A small-molecule ligand and the protein it binds are described below.
Small molecule (SMILES): C#Cc1cccc(CN2CCC3=C(C2)C(=O)N(Cc2ccc(Cl)cc2)C2=NCCN23)c1

Binding-site contacts:
Ligand atom C20 contacts residue GLU26 of chain 2.B at 3.7 Å.
Ligand atom CL19 contacts residue ARG22 of chain 2.B at 3.8 Å.
Ligand atom C08 contacts residue TYR62 of chain 2.B at 3.9 Å (hydrophobic).
Ligand atom C20 contacts residue ARG22 of chain 2.B at 3.8 Å.
Ligand atom N23 contacts residue GLU26 of chain 2.B at 2.7 Å (salt-bridge).
Ligand atom C16 contacts residue LEU48 of chain 2.A at 3.7 Å (hydrophobic).
Ligand atom C01 contacts residue TYR62 of chain 2.B at 3.4 Å (hydrophobic).
Ligand atom C24 contacts residue GLU26 of chain 2.B at 3.5 Å.
Ligand atom C06 contacts residue TYR82 of chain 2.A at 3.6 Å (hydrophobic).
Ligand atom C08 contacts residue TRP90 of chain 2.B at 3.8 Å (hydrophobic).
Ligand atom C05 contacts residue LEU114 of chain 2.B at 3.7 Å (hydrophobic).
Ligand atom C17 contacts residue LEU23 of chain 2.B at 3.5 Å (hydrophobic).
Ligand atom O27 contacts residue LEU48 of chain 2.A at 3.6 Å.
Ligand atom C02 contacts residue VAL92 of chain 2.B at 3.2 Å (hydrophobic).
Ligand atom C30 contacts residue TYR62 of chain 2.B at 3.4 Å (hydrophobic).
Ligand atom C22 contacts residue GLU26 of chain 2.B at 3.8 Å.
Ligand atom C29 contacts residue HIS60 of chain 2.B at 3.9 Å.
Ligand atom C28 contacts residue TYR62 of chain 2.B at 3.2 Å (hydrophobic).
Ligand atom C01 contacts residue VAL92 of chain 2.B at 3.3 Å (hydrophobic).
Ligand atom C11 contacts residue TYR62 of chain 2.B at 3.2 Å (hydrophobic).
Ligand atom C18 contacts residue LEU23 of chain 2.B at 3.9 Å (hydrophobic).
Ligand atom C04 contacts residue LEU114 of chain 2.B at 3.6 Å (hydrophobic).
Ligand atom N09 contacts residue TYR62 of chain 2.B at 2.9 Å (h-bond).
Ligand atom C20 contacts residue SER52 of chain 2.A at 3.5 Å.
Ligand atom C21 contacts residue SER52 of chain 2.A at 3.3 Å.
Ligand atom CL19 contacts residue LEU23 of chain 2.B at 3.5 Å.
Ligand atom C17 contacts residue LEU48 of chain 2.A at 3.6 Å (hydrophobic).
Ligand atom C29 contacts residue TYR62 of chain 2.B at 3.4 Å (hydrophobic).
Ligand atom C25 contacts residue HIS60 of chain 2.B at 3.5 Å.
Ligand atom C18 contacts residue PHE49 of chain 2.A at 3.9 Å (hydrophobic).
Ligand atom C10 contacts residue TYR62 of chain 2.B at 3.3 Å (hydrophobic).
Ligand atom C30 contacts residue TRP90 of chain 2.B at 3.5 Å (hydrophobic).
Ligand atom C02 contacts residue TYR62 of chain 2.B at 3.7 Å (hydrophobic).
Ligand atom C14 contacts residue GLU26 of chain 2.B at 3.7 Å.
Ligand atom C03 contacts residue VAL92 of chain 2.B at 3.8 Å (hydrophobic).
Ligand atom C21 contacts residue GLU26 of chain 2.B at 3.4 Å.
Ligand atom C15 contacts residue GLU26 of chain 2.B at 3.6 Å.
Ligand atom C31 contacts residue TYR62 of chain 2.B at 3.5 Å (hydrophobic).
Ligand atom CL19 contacts residue PHE49 of chain 2.A at 3.6 Å.
Ligand atom C04 contacts residue THR79 of chain 2.A at 3.5 Å.

Sequence of chain 2.B:
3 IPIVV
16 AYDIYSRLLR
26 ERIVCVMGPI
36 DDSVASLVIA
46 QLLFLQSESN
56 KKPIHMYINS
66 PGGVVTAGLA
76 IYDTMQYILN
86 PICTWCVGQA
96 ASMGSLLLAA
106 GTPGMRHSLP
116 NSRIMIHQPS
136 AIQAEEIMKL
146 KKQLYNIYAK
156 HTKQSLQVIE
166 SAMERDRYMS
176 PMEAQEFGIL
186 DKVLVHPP

Sequence of chain 2.A:
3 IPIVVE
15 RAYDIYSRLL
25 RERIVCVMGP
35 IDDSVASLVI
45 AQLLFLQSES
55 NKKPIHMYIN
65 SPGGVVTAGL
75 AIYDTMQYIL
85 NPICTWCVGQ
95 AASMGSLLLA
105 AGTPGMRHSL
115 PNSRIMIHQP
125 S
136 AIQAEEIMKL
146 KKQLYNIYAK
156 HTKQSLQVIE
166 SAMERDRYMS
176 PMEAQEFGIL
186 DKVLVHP